Binding-site contacts:
Ligand atom C29 contacts residue LEU81 of chain 1.A at 3.6 Å (hydrophobic).
Ligand atom N16 contacts residue ILE157 of chain 1.A at 3.8 Å.
Ligand atom C14 contacts residue CYS77 of chain 1.A at 3.8 Å (hydrophobic).
Ligand atom C13 contacts residue LEU81 of chain 1.A at 3.7 Å (hydrophobic).
Ligand atom C12 contacts residue LEU81 of chain 1.A at 3.5 Å (hydrophobic).
Ligand atom C21 contacts residue TRP74 of chain 1.A at 3.7 Å (hydrophobic).
Ligand atom C23 contacts residue TYR259 of chain 1.A at 3.8 Å (hydrophobic).
Ligand atom CL1 contacts residue HIS236 of chain 1.A at 3.8 Å.
Ligand atom C3 contacts residue GLN43 of chain 1.A at 2.9 Å.
Ligand atom C4 contacts residue MET122 of chain 1.A at 3.6 Å (hydrophobic).
Ligand atom O7 contacts residue MET122 of chain 1.A at 3.8 Å.
Ligand atom CL1 contacts residue PHE263 of chain 1.A at 3.7 Å.
Ligand atom C1 contacts residue ARG121 of chain 1.A at 3.0 Å.
Ligand atom C24 contacts residue TYR259 of chain 1.A at 3.0 Å (hydrophobic).
Ligand atom C33 contacts residue MET122 of chain 1.A at 3.5 Å (hydrophobic).
Ligand atom C38 contacts residue PHE135 of chain 1.A at 3.4 Å (hydrophobic).
Ligand atom C11 contacts residue LEU81 of chain 1.A at 3.8 Å (hydrophobic).
Ligand atom C36 contacts residue PHE145 of chain 1.A at 3.7 Å (hydrophobic).
Ligand atom C37 contacts residue PHE145 of chain 1.A at 3.4 Å (hydrophobic).
Ligand atom O31 contacts residue HIS80 of chain 1.A at 3.8 Å.
Ligand atom N16 contacts residue HIS236 of chain 1.A at 3.2 Å (h-bond).
Ligand atom C22 contacts residue HIS236 of chain 1.A at 3.4 Å.
Ligand atom C24 contacts residue HIS236 of chain 1.A at 3.3 Å.
Ligand atom C13 contacts residue CYS77 of chain 1.A at 3.8 Å (hydrophobic).
Ligand atom C21 contacts residue HIS236 of chain 1.A at 3.8 Å.
Ligand atom C26 contacts residue TYR259 of chain 1.A at 3.0 Å (hydrophobic).
Ligand atom C26 contacts residue LEU81 of chain 1.A at 3.4 Å (hydrophobic).
Ligand atom C28 contacts residue HIS236 of chain 1.A at 3.8 Å.
Ligand atom C23 contacts residue HIS236 of chain 1.A at 3.1 Å.
Ligand atom CL1 contacts residue TYR259 of chain 1.A at 3.1 Å.
Ligand atom C26 contacts residue HIS236 of chain 1.A at 3.7 Å.
Ligand atom C23 contacts residue TRP74 of chain 1.A at 3.9 Å (hydrophobic).
Ligand atom C37 contacts residue PHE135 of chain 1.A at 3.6 Å (hydrophobic).
Ligand atom C19 contacts residue LEU148 of chain 1.A at 3.9 Å (hydrophobic).
Ligand atom C27 contacts residue TYR259 of chain 1.A at 3.8 Å (hydrophobic).
Ligand atom C1 contacts residue ARG124 of chain 1.A at 3.3 Å.
Ligand atom O18 contacts residue CYS77 of chain 1.A at 3.4 Å.
Ligand atom C34 contacts residue MET122 of chain 1.A at 3.7 Å (hydrophobic).
Ligand atom C22 contacts residue LEU153 of chain 1.A at 3.6 Å (hydrophobic).
Ligand atom C22 contacts residue TRP74 of chain 1.A at 3.5 Å (hydrophobic).

A small-molecule ligand and the protein it binds are described below.
Small molecule (SMILES): CC(C)CCC(=O)N[C@H](Cc1ccc(NC(=O)CCc2ccc(Cl)cc2)cc1)C(=O)N1CCC(C)CC1

Sequence of chain 1.A:
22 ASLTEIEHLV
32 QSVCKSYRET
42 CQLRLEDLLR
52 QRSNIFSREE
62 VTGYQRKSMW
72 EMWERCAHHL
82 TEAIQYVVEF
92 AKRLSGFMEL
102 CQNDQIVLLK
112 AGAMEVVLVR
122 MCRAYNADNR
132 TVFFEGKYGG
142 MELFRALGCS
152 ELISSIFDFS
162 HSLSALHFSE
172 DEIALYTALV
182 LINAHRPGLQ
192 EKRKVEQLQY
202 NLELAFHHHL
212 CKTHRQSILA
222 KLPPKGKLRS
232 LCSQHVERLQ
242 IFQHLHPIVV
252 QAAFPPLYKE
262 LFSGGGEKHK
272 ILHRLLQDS